Binding-site contacts:
Ligand atom C2 contacts residue LYS80 of chain 1.C at 3.6 Å.
Ligand atom N2 contacts residue THR81 of chain 1.C at 4.4 Å.
Ligand atom C11 contacts residue TFX1 of chain 1.N at 4.3 Å.
Ligand atom C2 contacts residue LYS80 of chain 1.A at 4.0 Å.
Ligand atom C15 contacts residue LYS80 of chain 1.C at 2.9 Å.
Ligand atom N2 contacts residue LYS80 of chain 1.A at 3.4 Å.
Ligand atom C16 contacts residue TFX1 of chain 1.J at 2.4 Å.
Ligand atom N2 contacts residue VAL82 of chain 1.A at 3.1 Å.
Ligand atom N2 contacts residue TFX1 of chain 1.N at 4.1 Å.
Ligand atom C15 contacts residue VAL82 of chain 1.A at 2.7 Å (hydrophobic).
Ligand atom N2 contacts residue GLU46 of chain 1.C at 4.1 Å.
Ligand atom C11 contacts residue TYR39 of chain 1.E at 4.0 Å (hydrophobic).
Ligand atom C16 contacts residue LYS80 of chain 1.A at 2.2 Å.
Ligand atom C7 contacts residue VAL82 of chain 1.C at 4.4 Å (hydrophobic).
Ligand atom C4 contacts residue LYS80 of chain 1.C at 4.0 Å.
Ligand atom C16 contacts residue LYS80 of chain 1.C at 3.8 Å.
Ligand atom C15 contacts residue THR81 of chain 1.C at 3.2 Å.
Ligand atom C18 contacts residue TFX1 of chain 1.N at 4.3 Å.
Ligand atom C16 contacts residue THR81 of chain 1.A at 4.1 Å.
Ligand atom C7 contacts residue VAL82 of chain 1.A at 3.3 Å (hydrophobic).
Ligand atom C3 contacts residue GLU46 of chain 1.C at 3.5 Å.
Ligand atom N2 contacts residue LYS80 of chain 1.C at 3.2 Å.
Ligand atom C10 contacts residue TYR39 of chain 1.C at 3.5 Å (hydrophobic).
Ligand atom N2 contacts residue TFX1 of chain 1.J at 3.5 Å.
Ligand atom C3 contacts residue LYS80 of chain 1.A at 3.7 Å.
Ligand atom C3 contacts residue LYS80 of chain 1.C at 3.2 Å.
Ligand atom C18 contacts residue TYR39 of chain 1.C at 3.0 Å (hydrophobic).
Ligand atom S1 contacts residue TYR39 of chain 1.C at 3.6 Å.
Ligand atom C16 contacts residue VAL82 of chain 1.A at 3.5 Å (hydrophobic).
Ligand atom C6 contacts residue VAL82 of chain 1.A at 4.1 Å (hydrophobic).
Ligand atom C2 contacts residue GLU46 of chain 1.C at 4.3 Å.
Ligand atom C3 contacts residue TFX1 of chain 1.J at 4.4 Å.
Ligand atom C12 contacts residue TYR39 of chain 1.C at 3.6 Å (hydrophobic).
Ligand atom C16 contacts residue GLU46 of chain 1.C at 3.9 Å.
Ligand atom C2 contacts residue VAL82 of chain 1.A at 3.7 Å (hydrophobic).
Ligand atom C11 contacts residue TYR39 of chain 1.C at 2.9 Å (hydrophobic).
Ligand atom C15 contacts residue TFX1 of chain 1.N at 3.2 Å.
Ligand atom C17 contacts residue TFX1 of chain 1.J at 4.1 Å.
Ligand atom C2 contacts residue TFX1 of chain 1.J at 4.0 Å.
Ligand atom C15 contacts residue VAL82 of chain 1.C at 3.9 Å (hydrophobic).

Sequence of chain 1.C:
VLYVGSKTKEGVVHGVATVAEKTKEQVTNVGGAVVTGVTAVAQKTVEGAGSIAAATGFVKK

Sequence of chain 1.A:
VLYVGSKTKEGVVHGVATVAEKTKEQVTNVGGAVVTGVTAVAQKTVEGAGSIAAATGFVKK

Sequence of chain 1.E:
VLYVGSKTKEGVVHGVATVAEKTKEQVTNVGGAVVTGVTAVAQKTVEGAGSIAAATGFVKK

The protein below binds the small molecule below.
Small molecule (SMILES): Cc1ccc2c(c1)sc(-c1ccc(N(C)C)cc1)[n+]2C